Sequence of chain 1.A:
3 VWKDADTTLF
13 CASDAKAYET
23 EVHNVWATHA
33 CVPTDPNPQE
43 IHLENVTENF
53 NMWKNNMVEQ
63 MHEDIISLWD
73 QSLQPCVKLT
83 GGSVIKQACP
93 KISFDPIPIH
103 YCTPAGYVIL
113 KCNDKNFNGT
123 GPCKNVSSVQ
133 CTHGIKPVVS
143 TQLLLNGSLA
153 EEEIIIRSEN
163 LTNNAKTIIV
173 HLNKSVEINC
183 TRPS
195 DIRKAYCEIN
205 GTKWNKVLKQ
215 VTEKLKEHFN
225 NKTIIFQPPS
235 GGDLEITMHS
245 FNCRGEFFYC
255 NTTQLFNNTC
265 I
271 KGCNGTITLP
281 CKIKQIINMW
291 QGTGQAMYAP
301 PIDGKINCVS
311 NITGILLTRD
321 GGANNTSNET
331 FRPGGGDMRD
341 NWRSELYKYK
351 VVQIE

Binding-site contacts:
Ligand atom C1 contacts residue ASN204 of chain 1.A at 1.4 Å.
Ligand atom C1 contacts residue LYS207 of chain 1.A at 4.3 Å.
Ligand atom C6 contacts residue LYS207 of chain 1.A at 3.8 Å.
Ligand atom O5 contacts residue LYS207 of chain 1.A at 3.4 Å.
Ligand atom O7 contacts residue ASN204 of chain 1.A at 2.8 Å (h-bond).
Ligand atom O5 contacts residue ASN204 of chain 1.A at 2.3 Å (h-bond).
Ligand atom C3 contacts residue ASN204 of chain 1.A at 3.7 Å.
Ligand atom O5 contacts residue THR206 of chain 1.A at 3.4 Å.
Ligand atom C5 contacts residue ASN204 of chain 1.A at 3.6 Å.
Ligand atom C5 contacts residue LYS207 of chain 1.A at 4.2 Å.
Ligand atom C6 contacts residue THR206 of chain 1.A at 3.9 Å.
Ligand atom C8 contacts residue ASN204 of chain 1.A at 4.3 Å.
Ligand atom C1 contacts residue THR206 of chain 1.A at 3.4 Å.
Ligand atom N2 contacts residue ASN204 of chain 1.A at 2.8 Å (h-bond).
Ligand atom C8 contacts residue THR276 of chain 1.A at 3.8 Å.
Ligand atom C5 contacts residue THR206 of chain 1.A at 3.3 Å.
Ligand atom O6 contacts residue LYS207 of chain 1.A at 3.2 Å.
Ligand atom C4 contacts residue ASN204 of chain 1.A at 4.2 Å.
Ligand atom O6 contacts residue THR206 of chain 1.A at 3.3 Å.
Ligand atom C7 contacts residue ASN204 of chain 1.A at 3.0 Å.
Ligand atom C2 contacts residue ASN204 of chain 1.A at 2.3 Å.

This protein binds this small molecule.
Small molecule (SMILES): CC(=O)N[C@@H]1[C@@H](O)[C@H](O)[C@@H](CO)O[C@H]1O